The protein below binds the small molecule below.
Small molecule (SMILES): CN(C)c1nc(CC[C@H]2CCN(c3ccccn3)C2)nc2ccc(Cl)cc12

Sequence of chain 1.C:
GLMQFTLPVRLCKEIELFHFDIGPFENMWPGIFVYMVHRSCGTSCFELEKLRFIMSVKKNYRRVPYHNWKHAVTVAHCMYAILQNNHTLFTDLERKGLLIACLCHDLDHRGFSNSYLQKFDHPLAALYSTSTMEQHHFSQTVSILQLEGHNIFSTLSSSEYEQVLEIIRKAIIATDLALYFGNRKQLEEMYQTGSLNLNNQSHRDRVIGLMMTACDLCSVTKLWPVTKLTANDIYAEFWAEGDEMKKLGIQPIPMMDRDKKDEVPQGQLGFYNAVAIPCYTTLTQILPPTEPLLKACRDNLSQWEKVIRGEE

Binding-site contacts:
Ligand atom C8 contacts residue GLU275 of chain 1.C at 3.7 Å.
Ligand atom C9 contacts residue PRO266 of chain 1.C at 3.6 Å (hydrophobic).
Ligand atom C16 contacts residue GLN280 of chain 1.C at 3.8 Å.
Ligand atom C7 contacts residue MET267 of chain 1.C at 3.8 Å (hydrophobic).
Ligand atom C2 contacts residue GLY279 of chain 1.C at 3.6 Å.
Ligand atom C16 contacts residue PHE283 of chain 1.C at 3.7 Å (hydrophobic).
Ligand atom C10 contacts residue VAL276 of chain 1.C at 3.6 Å (hydrophobic).
Ligand atom C24 contacts residue PHE250 of chain 1.C at 3.8 Å (hydrophobic).
Ligand atom C1 contacts residue MET267 of chain 1.C at 3.8 Å (hydrophobic).
Ligand atom C6 contacts residue MET267 of chain 1.C at 3.5 Å (hydrophobic).
Ligand atom N11 contacts residue TYR247 of chain 1.C at 2.6 Å (h-bond).
Ligand atom C15 contacts residue GLN280 of chain 1.C at 3.4 Å.
Ligand atom C10 contacts residue TYR247 of chain 1.C at 3.4 Å (hydrophobic).
Ligand atom C12 contacts residue ILE246 of chain 1.C at 3.5 Å (hydrophobic).
Ligand atom N21 contacts residue GLN280 of chain 1.C at 3.0 Å (h-bond).
Ligand atom C3 contacts residue GLY279 of chain 1.C at 3.7 Å.
Ligand atom C5 contacts residue MET267 of chain 1.C at 3.7 Å (hydrophobic).
Ligand atom C9 contacts residue GLU275 of chain 1.C at 3.6 Å.
Ligand atom C18 contacts residue PHE283 of chain 1.C at 3.7 Å (hydrophobic).
Ligand atom C12 contacts residue VAL232 of chain 1.C at 3.6 Å (hydrophobic).
Ligand atom C9 contacts residue LYS272 of chain 1.C at 3.6 Å.
Ligand atom C5 contacts residue TYR247 of chain 1.C at 3.2 Å (hydrophobic).
Ligand atom C17 contacts residue PHE283 of chain 1.C at 3.6 Å (hydrophobic).
Ligand atom N19 contacts residue PHE250 of chain 1.C at 3.7 Å.
Ligand atom C25 contacts residue LEU229 of chain 1.C at 3.3 Å (hydrophobic).
Ligand atom CL22 contacts residue SER231 of chain 1.C at 3.4 Å.
Ligand atom C10 contacts residue MET267 of chain 1.C at 3.8 Å (hydrophobic).
Ligand atom N19 contacts residue PHE283 of chain 1.C at 3.7 Å.
Ligand atom C27 contacts residue PHE283 of chain 1.C at 3.7 Å (hydrophobic).
Ligand atom N4 contacts residue GLY279 of chain 1.C at 3.6 Å.
Ligand atom C6 contacts residue TYR247 of chain 1.C at 3.7 Å (hydrophobic).
Ligand atom C8 contacts residue PRO266 of chain 1.C at 3.7 Å (hydrophobic).
Ligand atom C8 contacts residue MET267 of chain 1.C at 3.8 Å (hydrophobic).
Ligand atom N11 contacts residue MET267 of chain 1.C at 3.7 Å.
Ligand atom CL22 contacts residue TYR78 of chain 1.C at 3.7 Å.
Ligand atom CL22 contacts residue LEU229 of chain 1.C at 3.6 Å.
Ligand atom N4 contacts residue MET267 of chain 1.C at 3.3 Å.
Ligand atom C25 contacts residue PHE283 of chain 1.C at 3.8 Å (hydrophobic).
Ligand atom C6 contacts residue GLY279 of chain 1.C at 3.6 Å.
Ligand atom C13 contacts residue ILE246 of chain 1.C at 3.7 Å (hydrophobic).